Sequence of chain 1.C:
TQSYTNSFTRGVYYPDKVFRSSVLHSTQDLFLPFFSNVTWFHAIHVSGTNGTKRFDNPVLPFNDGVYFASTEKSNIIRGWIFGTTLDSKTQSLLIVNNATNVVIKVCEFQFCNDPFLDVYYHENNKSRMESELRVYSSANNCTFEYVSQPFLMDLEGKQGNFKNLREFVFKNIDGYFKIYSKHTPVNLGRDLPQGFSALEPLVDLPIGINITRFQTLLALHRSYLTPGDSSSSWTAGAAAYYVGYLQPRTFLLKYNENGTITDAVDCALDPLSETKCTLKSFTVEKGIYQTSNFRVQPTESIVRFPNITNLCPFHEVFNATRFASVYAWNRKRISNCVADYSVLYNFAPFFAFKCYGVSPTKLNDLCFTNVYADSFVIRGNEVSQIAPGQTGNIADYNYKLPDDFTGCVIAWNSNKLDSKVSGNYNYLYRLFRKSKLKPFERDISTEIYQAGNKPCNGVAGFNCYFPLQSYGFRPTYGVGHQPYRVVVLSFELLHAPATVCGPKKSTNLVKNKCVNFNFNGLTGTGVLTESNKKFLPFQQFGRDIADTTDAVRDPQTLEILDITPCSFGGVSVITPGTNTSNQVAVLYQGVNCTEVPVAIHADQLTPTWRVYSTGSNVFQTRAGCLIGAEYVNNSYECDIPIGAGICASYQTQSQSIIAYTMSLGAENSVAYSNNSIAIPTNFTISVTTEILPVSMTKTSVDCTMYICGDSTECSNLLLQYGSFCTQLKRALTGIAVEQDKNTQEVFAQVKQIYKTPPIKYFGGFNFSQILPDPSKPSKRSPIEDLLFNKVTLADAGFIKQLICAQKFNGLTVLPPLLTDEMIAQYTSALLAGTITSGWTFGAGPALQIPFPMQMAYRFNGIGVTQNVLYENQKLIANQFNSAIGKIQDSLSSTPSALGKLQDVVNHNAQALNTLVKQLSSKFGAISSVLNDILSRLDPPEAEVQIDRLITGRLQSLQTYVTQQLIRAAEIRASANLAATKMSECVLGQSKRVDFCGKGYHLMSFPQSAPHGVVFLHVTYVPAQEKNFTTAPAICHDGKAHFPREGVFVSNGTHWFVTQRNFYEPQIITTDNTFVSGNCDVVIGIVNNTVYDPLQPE

The small molecule below binds the protein below.
Small molecule (SMILES): CC(=O)N[C@@H]1[C@@H](O)[C@H](O)[C@@H](CO)O[C@H]1O

Sequence of chain 1.B:
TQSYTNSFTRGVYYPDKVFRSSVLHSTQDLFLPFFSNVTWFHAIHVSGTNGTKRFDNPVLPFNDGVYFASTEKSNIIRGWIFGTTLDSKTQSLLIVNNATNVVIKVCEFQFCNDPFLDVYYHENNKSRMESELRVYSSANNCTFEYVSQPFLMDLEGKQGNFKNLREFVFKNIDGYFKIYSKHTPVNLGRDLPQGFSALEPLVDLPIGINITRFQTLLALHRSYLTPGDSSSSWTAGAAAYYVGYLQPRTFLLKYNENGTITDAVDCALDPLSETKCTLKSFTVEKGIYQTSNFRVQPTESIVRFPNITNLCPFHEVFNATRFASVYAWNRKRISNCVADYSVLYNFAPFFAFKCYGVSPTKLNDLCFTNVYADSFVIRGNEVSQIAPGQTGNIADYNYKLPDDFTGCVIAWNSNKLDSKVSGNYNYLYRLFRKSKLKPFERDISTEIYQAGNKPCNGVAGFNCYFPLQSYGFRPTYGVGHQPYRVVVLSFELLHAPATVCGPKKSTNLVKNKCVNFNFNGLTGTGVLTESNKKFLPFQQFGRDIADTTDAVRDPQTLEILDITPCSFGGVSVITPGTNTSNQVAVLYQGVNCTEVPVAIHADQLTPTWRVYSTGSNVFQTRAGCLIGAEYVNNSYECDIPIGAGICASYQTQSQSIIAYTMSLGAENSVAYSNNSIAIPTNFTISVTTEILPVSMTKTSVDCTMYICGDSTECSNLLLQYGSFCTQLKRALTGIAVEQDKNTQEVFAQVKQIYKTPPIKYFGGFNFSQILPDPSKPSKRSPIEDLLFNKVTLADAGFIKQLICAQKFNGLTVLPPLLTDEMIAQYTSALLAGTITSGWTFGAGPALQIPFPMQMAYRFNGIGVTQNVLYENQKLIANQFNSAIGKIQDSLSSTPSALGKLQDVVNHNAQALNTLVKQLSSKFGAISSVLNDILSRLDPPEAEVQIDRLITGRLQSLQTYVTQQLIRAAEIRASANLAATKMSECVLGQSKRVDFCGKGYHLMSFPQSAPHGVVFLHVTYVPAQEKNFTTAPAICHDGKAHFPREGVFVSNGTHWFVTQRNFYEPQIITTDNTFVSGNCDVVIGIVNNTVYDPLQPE

Binding-site contacts:
Ligand atom C8 contacts residue ASN613 of chain 1.B at 4.2 Å.
Ligand atom O7 contacts residue GLU616 of chain 1.B at 3.7 Å.
Ligand atom O7 contacts residue GLN833 of chain 1.C at 4.3 Å.
Ligand atom C5 contacts residue ASN613 of chain 1.B at 3.7 Å.
Ligand atom C3 contacts residue ASN613 of chain 1.B at 3.8 Å.
Ligand atom C8 contacts residue ILE831 of chain 1.C at 4.3 Å (hydrophobic).
Ligand atom C1 contacts residue ASN613 of chain 1.B at 1.4 Å.
Ligand atom C8 contacts residue GLN833 of chain 1.C at 3.6 Å.
Ligand atom O7 contacts residue ASN613 of chain 1.B at 2.9 Å (h-bond).
Ligand atom C7 contacts residue ASN613 of chain 1.B at 3.1 Å.
Ligand atom O6 contacts residue THR615 of chain 1.B at 4.2 Å.
Ligand atom O5 contacts residue THR615 of chain 1.B at 3.5 Å (h-bond).
Ligand atom N2 contacts residue ASN613 of chain 1.B at 2.8 Å (h-bond).
Ligand atom C6 contacts residue THR615 of chain 1.B at 3.7 Å.
Ligand atom C4 contacts residue ASN613 of chain 1.B at 4.2 Å.
Ligand atom C5 contacts residue THR615 of chain 1.B at 4.2 Å.
Ligand atom C2 contacts residue ASN613 of chain 1.B at 2.4 Å.
Ligand atom O5 contacts residue ASN613 of chain 1.B at 2.4 Å (h-bond).